Binding-site contacts:
Ligand atom N2 contacts residue ASN126 of chain 1.A at 2.9 Å (h-bond).
Ligand atom C7 contacts residue LEU121 of chain 1.A at 4.5 Å (hydrophobic).
Ligand atom C7 contacts residue ASN124 of chain 1.A at 3.7 Å.
Ligand atom C3 contacts residue ASN126 of chain 1.A at 3.8 Å.
Ligand atom C1 contacts residue ASN126 of chain 1.A at 1.4 Å.
Ligand atom O7 contacts residue ASN124 of chain 1.A at 4.2 Å.
Ligand atom C7 contacts residue ASN126 of chain 1.A at 3.6 Å.
Ligand atom C8 contacts residue LEU121 of chain 1.A at 4.0 Å (hydrophobic).
Ligand atom C8 contacts residue HIS125 of chain 1.A at 4.2 Å.
Ligand atom C4 contacts residue ASN126 of chain 1.A at 4.2 Å.
Ligand atom C2 contacts residue ASN126 of chain 1.A at 2.4 Å.
Ligand atom O5 contacts residue ASN126 of chain 1.A at 2.4 Å (h-bond).
Ligand atom C8 contacts residue ASN124 of chain 1.A at 2.6 Å.
Ligand atom C5 contacts residue ASN126 of chain 1.A at 3.7 Å.
Ligand atom N2 contacts residue LEU121 of chain 1.A at 4.2 Å.
Ligand atom O7 contacts residue ASN126 of chain 1.A at 4.0 Å.

This small molecule binds to this protein.
Small molecule (SMILES): CC(=O)N[C@@H]1[C@@H](O)[C@H](O)[C@@H](CO)O[C@H]1O

Sequence of chain 1.A:
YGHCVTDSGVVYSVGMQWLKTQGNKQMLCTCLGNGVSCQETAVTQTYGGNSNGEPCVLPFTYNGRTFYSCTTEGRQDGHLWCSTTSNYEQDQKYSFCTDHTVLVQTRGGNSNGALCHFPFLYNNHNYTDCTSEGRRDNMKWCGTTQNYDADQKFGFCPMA